Binding-site contacts:
Ligand atom C2 contacts residue CYS555 of chain 2.C at 4.0 Å (hydrophobic).
Ligand atom AU1 contacts residue CYS555 of chain 2.C at 2.5 Å.
Ligand atom P1 contacts residue GLN387 of chain 2.C at 4.4 Å.
Ligand atom C4 contacts residue ARG388 of chain 2.C at 4.1 Å.
Ligand atom C2 contacts residue GLU556 of chain 2.C at 3.7 Å.
Ligand atom C6 contacts residue GLN387 of chain 2.C at 3.8 Å.
Ligand atom C3 contacts residue GLN387 of chain 2.C at 3.7 Å.
Ligand atom AU1 contacts residue GLN387 of chain 2.C at 3.6 Å.
Ligand atom AU1 contacts residue THR554 of chain 2.C at 3.9 Å.
Ligand atom C2 contacts residue THR554 of chain 2.C at 3.8 Å.
Ligand atom AU1 contacts residue GLU556 of chain 2.C at 3.9 Å.
Ligand atom C5 contacts residue GLN387 of chain 2.C at 4.0 Å.
Ligand atom C1 contacts residue THR554 of chain 2.C at 3.9 Å.

This protein binds this small molecule.
Small molecule (SMILES): CC[P-]([Au+])(CC)CC

Sequence of chain 2.C:
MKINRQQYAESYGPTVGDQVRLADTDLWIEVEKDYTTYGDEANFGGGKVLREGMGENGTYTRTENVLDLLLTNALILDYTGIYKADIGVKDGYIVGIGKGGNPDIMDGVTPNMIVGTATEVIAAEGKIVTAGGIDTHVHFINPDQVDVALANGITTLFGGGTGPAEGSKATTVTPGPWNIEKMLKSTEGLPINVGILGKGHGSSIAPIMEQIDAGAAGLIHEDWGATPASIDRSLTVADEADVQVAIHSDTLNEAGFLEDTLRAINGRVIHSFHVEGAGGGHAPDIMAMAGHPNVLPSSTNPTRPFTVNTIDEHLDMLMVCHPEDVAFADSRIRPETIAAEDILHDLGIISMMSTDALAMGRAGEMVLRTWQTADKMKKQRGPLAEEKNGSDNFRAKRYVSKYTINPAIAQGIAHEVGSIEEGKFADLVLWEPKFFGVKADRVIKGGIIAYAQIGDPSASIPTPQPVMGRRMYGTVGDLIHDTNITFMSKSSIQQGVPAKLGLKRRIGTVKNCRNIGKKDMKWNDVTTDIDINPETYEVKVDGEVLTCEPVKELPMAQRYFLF